Binding-site contacts:
Ligand atom C6 contacts residue LEU484 of chain 2.B at 4.0 Å (hydrophobic).
Ligand atom C2 contacts residue ASN503 of chain 2.B at 2.5 Å.
Ligand atom N2 contacts residue THR512 of chain 2.B at 4.1 Å.
Ligand atom C3 contacts residue ASN503 of chain 2.B at 3.8 Å.
Ligand atom O5 contacts residue ASN503 of chain 2.B at 2.3 Å (h-bond).
Ligand atom C2 contacts residue THR512 of chain 2.B at 4.5 Å.
Ligand atom C7 contacts residue ASN503 of chain 2.B at 3.5 Å.
Ligand atom O6 contacts residue PRO483 of chain 2.B at 4.5 Å.
Ligand atom C1 contacts residue ASN503 of chain 2.B at 1.4 Å.
Ligand atom N2 contacts residue ASN503 of chain 2.B at 2.9 Å (h-bond).
Ligand atom C1 contacts residue THR512 of chain 2.B at 3.7 Å.
Ligand atom O6 contacts residue LEU484 of chain 2.B at 3.8 Å.
Ligand atom C4 contacts residue ASN503 of chain 2.B at 4.2 Å.
Ligand atom O6 contacts residue ARG502 of chain 2.B at 3.6 Å.
Ligand atom C5 contacts residue ASN503 of chain 2.B at 3.5 Å.
Ligand atom O7 contacts residue ASN503 of chain 2.B at 3.2 Å (h-bond).

Sequence of chain 2.B:
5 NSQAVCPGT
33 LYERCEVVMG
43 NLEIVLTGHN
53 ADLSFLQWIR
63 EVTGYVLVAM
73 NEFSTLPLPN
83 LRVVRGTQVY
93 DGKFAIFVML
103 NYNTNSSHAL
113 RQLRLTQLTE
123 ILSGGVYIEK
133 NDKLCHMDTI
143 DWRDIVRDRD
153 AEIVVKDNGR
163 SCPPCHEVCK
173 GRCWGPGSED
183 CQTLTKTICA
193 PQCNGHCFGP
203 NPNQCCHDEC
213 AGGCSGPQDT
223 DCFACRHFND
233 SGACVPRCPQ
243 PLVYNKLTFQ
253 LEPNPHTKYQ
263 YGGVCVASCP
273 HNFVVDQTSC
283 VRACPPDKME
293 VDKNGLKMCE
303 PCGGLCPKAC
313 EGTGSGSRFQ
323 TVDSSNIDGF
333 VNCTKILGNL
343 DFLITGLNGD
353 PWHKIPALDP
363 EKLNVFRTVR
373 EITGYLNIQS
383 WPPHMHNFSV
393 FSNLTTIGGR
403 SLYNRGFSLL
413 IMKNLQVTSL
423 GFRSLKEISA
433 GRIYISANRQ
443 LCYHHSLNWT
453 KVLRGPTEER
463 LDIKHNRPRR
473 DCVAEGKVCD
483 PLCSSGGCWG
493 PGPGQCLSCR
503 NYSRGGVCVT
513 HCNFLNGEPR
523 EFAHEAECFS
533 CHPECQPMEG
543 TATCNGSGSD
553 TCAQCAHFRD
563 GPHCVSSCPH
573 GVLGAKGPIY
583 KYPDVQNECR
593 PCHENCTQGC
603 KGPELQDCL

The small molecule below binds the protein below.
Small molecule (SMILES): CC(=O)N[C@@H]1[C@@H](O)[C@H](O)[C@@H](CO)O[C@H]1O